Sequence of chain 32.E:
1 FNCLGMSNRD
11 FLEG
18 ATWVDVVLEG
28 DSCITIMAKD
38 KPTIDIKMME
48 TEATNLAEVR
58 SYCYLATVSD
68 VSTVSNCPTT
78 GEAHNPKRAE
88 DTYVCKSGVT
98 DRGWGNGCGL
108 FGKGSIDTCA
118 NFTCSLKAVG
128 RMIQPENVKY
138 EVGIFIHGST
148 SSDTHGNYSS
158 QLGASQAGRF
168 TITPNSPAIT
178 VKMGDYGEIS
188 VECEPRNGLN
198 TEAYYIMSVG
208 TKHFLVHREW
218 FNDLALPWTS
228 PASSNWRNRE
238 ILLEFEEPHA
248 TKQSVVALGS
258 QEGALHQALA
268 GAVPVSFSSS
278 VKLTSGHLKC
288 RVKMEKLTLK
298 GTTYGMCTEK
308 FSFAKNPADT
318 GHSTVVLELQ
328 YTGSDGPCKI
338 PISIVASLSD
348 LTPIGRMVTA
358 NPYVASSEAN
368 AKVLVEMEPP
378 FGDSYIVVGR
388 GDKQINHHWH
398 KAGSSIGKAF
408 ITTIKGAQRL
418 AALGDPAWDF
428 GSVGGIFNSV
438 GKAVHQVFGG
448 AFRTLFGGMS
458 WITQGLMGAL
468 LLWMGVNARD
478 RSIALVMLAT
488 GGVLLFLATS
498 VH

A small-molecule ligand and the protein it binds are described below.
Small molecule (SMILES): CC(=O)N[C@@H]1[C@@H](O)[C@H](O)[C@@H](CO)O[C@H]1O

Binding-site contacts:
Ligand atom C2 contacts residue ASN154 of chain 32.E at 2.5 Å.
Ligand atom C4 contacts residue ASN154 of chain 32.E at 4.2 Å.
Ligand atom C8 contacts residue ASN154 of chain 32.E at 3.7 Å.
Ligand atom N2 contacts residue ASN154 of chain 32.E at 2.8 Å (h-bond).
Ligand atom C1 contacts residue SER157 of chain 32.E at 4.3 Å.
Ligand atom C7 contacts residue ASN154 of chain 32.E at 3.3 Å.
Ligand atom O6 contacts residue SER157 of chain 32.E at 4.2 Å.
Ligand atom O5 contacts residue ASN154 of chain 32.E at 2.4 Å (h-bond).
Ligand atom O5 contacts residue SER157 of chain 32.E at 4.0 Å.
Ligand atom C5 contacts residue ASN154 of chain 32.E at 3.6 Å.
Ligand atom C3 contacts residue ASN154 of chain 32.E at 3.8 Å.
Ligand atom C1 contacts residue ASN154 of chain 32.E at 1.4 Å.
Ligand atom O7 contacts residue ASN154 of chain 32.E at 3.5 Å (h-bond).
Ligand atom C1 contacts residue SER156 of chain 32.E at 4.0 Å.